Binding-site contacts:
Ligand atom C2 contacts residue ASN238 of chain 1.I at 2.5 Å.
Ligand atom C7 contacts residue ASN238 of chain 1.I at 3.7 Å.
Ligand atom C1 contacts residue ASN238 of chain 1.I at 1.5 Å.
Ligand atom C1 contacts residue THR240 of chain 1.I at 3.6 Å.
Ligand atom O5 contacts residue THR240 of chain 1.I at 3.9 Å.
Ligand atom C4 contacts residue ASN238 of chain 1.I at 4.4 Å.
Ligand atom C5 contacts residue THR240 of chain 1.I at 4.3 Å.
Ligand atom C5 contacts residue ASN238 of chain 1.I at 3.8 Å.
Ligand atom C1 contacts residue ASN241 of chain 1.I at 4.5 Å.
Ligand atom O7 contacts residue ASN238 of chain 1.I at 4.1 Å.
Ligand atom N2 contacts residue ASN238 of chain 1.I at 2.9 Å (h-bond).
Ligand atom O5 contacts residue ASN241 of chain 1.I at 4.2 Å.
Ligand atom O5 contacts residue ASN238 of chain 1.I at 2.5 Å (h-bond).
Ligand atom C3 contacts residue ASN238 of chain 1.I at 3.9 Å.

Sequence of chain 1.I:
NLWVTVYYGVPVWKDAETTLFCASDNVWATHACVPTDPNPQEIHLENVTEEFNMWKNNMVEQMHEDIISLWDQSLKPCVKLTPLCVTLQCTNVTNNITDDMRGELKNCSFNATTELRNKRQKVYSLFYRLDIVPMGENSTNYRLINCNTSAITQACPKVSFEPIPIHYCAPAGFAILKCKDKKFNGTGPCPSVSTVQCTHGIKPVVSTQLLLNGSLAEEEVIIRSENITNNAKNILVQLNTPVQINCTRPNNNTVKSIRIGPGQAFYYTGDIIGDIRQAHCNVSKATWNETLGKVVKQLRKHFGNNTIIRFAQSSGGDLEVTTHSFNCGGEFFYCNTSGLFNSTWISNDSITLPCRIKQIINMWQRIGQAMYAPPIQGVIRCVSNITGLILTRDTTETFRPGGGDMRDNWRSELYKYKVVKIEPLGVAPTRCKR

The small molecule below binds the protein below.
Small molecule (SMILES): CC(=O)N[C@@H]1[C@@H](O)[C@H](O)[C@@H](CO)O[C@H]1O